Binding-site contacts:
Ligand atom C02 contacts residue PHE211 of chain 2.A at 3.6 Å (hydrophobic).
Ligand atom C05 contacts residue ASP131 of chain 2.A at 3.6 Å.
Ligand atom O5 contacts residue GLU238 of chain 2.A at 3.4 Å (salt-bridge).
Ligand atom O3 contacts residue MN1 of chain 2.B at 2.2 Å.
Ligand atom C05 contacts residue GLU238 of chain 2.A at 3.4 Å.
Ligand atom C07 contacts residue GLU238 of chain 2.A at 3.3 Å.
Ligand atom C21 contacts residue HIS114 of chain 2.A at 3.5 Å.
Ligand atom O4 contacts residue HIS114 of chain 2.A at 3.2 Å (h-bond).
Ligand atom C08 contacts residue TYR97 of chain 2.A at 3.4 Å (hydrophobic).
Ligand atom O2 contacts residue GLU238 of chain 2.A at 3.4 Å (salt-bridge).
Ligand atom O5 contacts residue HIS114 of chain 2.A at 2.8 Å (h-bond).
Ligand atom O1 contacts residue MN1 of chain 2.C at 2.1 Å.
Ligand atom C24 contacts residue GLU35 of chain 2.A at 3.7 Å.
Ligand atom C05 contacts residue MN1 of chain 2.C at 3.1 Å.
Ligand atom C19 contacts residue THR203 of chain 2.A at 3.5 Å.
Ligand atom C06 contacts residue HIS212 of chain 2.A at 3.6 Å.
Ligand atom C09 contacts residue TYR97 of chain 2.A at 3.7 Å (hydrophobic).
Ligand atom C23 contacts residue HIS212 of chain 2.A at 3.6 Å.
Ligand atom O3 contacts residue ASP131 of chain 2.A at 3.3 Å (salt-bridge).
Ligand atom C24 contacts residue HIS212 of chain 2.A at 3.4 Å.
Ligand atom O2 contacts residue HIS212 of chain 2.A at 2.7 Å (h-bond).
Ligand atom O2 contacts residue MN1 of chain 2.B at 2.4 Å.
Ligand atom C20 contacts residue HIS212 of chain 2.A at 3.6 Å.
Ligand atom O1 contacts residue ASP142 of chain 2.A at 3.2 Å (salt-bridge).
Ligand atom C28 contacts residue TYR97 of chain 2.A at 3.5 Å (hydrophobic).
Ligand atom O3 contacts residue ASP142 of chain 2.A at 3.3 Å (salt-bridge).
Ligand atom O3 contacts residue GLU269 of chain 2.A at 3.1 Å (salt-bridge).
Ligand atom C29 contacts residue GLY36 of chain 2.A at 3.5 Å.
Ligand atom O1 contacts residue ASP131 of chain 2.A at 2.9 Å (salt-bridge).
Ligand atom C25 contacts residue HIS212 of chain 2.A at 3.7 Å.
Ligand atom C05 contacts residue MN1 of chain 2.B at 3.1 Å.
Ligand atom C04 contacts residue MN1 of chain 2.C at 3.1 Å.
Ligand atom O3 contacts residue GLU238 of chain 2.A at 2.5 Å (salt-bridge).
Ligand atom C06 contacts residue MN1 of chain 2.B at 3.3 Å.
Ligand atom C29 contacts residue HIS212 of chain 2.A at 3.5 Å.
Ligand atom N contacts residue THR203 of chain 2.A at 2.8 Å (h-bond).
Ligand atom C21 contacts residue GLU238 of chain 2.A at 3.5 Å.
Ligand atom C10 contacts residue CYS105 of chain 2.A at 3.7 Å (hydrophobic).
Ligand atom O3 contacts residue MN1 of chain 2.C at 2.2 Å.
Ligand atom O2 contacts residue HIS205 of chain 2.A at 2.9 Å (h-bond).

This small molecule binds to this protein.
Small molecule (SMILES): CO[C@@H](C(=O)NCCOc1c(C)cc(C)cc1C)[C@H](O)[C@@H](O)[C@H](O)/C=C/C(C)(C)C

Sequence of chain 2.A:
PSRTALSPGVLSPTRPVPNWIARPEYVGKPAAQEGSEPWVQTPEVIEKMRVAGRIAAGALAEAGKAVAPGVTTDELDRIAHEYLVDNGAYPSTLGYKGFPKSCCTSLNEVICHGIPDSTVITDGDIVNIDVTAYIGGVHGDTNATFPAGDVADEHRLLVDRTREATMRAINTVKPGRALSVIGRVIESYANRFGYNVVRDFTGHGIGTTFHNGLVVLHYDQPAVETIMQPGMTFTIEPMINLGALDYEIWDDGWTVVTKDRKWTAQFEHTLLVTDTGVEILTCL